Sequence of chain 1.D:
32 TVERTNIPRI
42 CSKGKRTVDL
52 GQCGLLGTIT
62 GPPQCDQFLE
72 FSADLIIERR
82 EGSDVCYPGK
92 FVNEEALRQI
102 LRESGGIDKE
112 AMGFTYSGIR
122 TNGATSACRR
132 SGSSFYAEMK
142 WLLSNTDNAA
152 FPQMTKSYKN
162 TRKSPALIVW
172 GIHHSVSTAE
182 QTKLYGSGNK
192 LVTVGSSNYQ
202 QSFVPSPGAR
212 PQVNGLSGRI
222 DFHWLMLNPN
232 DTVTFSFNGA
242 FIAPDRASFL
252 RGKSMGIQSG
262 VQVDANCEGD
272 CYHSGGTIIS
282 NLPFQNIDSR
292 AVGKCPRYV

Binding-site contacts:
Ligand atom O5 contacts residue ASN231 of chain 1.D at 2.4 Å (h-bond).
Ligand atom C4 contacts residue ASN231 of chain 1.D at 4.2 Å.
Ligand atom C3 contacts residue ASN231 of chain 1.D at 3.8 Å.
Ligand atom C7 contacts residue ASN231 of chain 1.D at 3.2 Å.
Ligand atom C5 contacts residue ASN231 of chain 1.D at 3.7 Å.
Ligand atom C8 contacts residue ASN231 of chain 1.D at 4.4 Å.
Ligand atom O7 contacts residue ASN231 of chain 1.D at 3.2 Å (h-bond).
Ligand atom C1 contacts residue ASN231 of chain 1.D at 1.4 Å.
Ligand atom N2 contacts residue ASN231 of chain 1.D at 2.9 Å (h-bond).
Ligand atom C8 contacts residue PRO230 of chain 1.D at 4.2 Å (hydrophobic).
Ligand atom C2 contacts residue ASN231 of chain 1.D at 2.5 Å.

A protein and the small-molecule ligand that binds it are described below.
Small molecule (SMILES): CC(=O)N[C@@H]1[C@@H](O)[C@H](O)[C@@H](CO)O[C@H]1O